This protein binds this small molecule.
Small molecule (SMILES): c1ccc(-c2cncc(N3CCCNCC3)c2)cc1

Sequence of chain 1.A:
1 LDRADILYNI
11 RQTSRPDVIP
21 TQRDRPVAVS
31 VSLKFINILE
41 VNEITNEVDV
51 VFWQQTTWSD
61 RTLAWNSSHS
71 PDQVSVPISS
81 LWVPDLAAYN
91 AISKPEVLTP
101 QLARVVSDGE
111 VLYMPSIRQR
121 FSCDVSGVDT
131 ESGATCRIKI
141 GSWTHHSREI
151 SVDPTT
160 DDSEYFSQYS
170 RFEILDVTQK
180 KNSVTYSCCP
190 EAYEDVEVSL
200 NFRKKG

Sequence of chain 1.E:
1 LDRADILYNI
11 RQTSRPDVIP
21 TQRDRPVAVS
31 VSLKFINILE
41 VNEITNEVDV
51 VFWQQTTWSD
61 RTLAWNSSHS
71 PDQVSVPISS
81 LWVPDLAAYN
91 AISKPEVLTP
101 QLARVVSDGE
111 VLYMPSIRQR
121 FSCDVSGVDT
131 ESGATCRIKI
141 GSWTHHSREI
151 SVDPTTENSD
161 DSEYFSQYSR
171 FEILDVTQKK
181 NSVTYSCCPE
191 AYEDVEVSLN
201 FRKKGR

Binding-site contacts:
Ligand atom N3 contacts residue MET114 of chain 1.A at 3.8 Å.
Ligand atom C15 contacts residue TRP143 of chain 1.E at 3.6 Å (hydrophobic).
Ligand atom C7 contacts residue MET114 of chain 1.A at 3.8 Å (hydrophobic).
Ligand atom C16 contacts residue TRP143 of chain 1.E at 3.2 Å (hydrophobic).
Ligand atom N2 contacts residue TYR89 of chain 1.E at 2.6 Å (h-bond).
Ligand atom C2 contacts residue CYS188 of chain 1.E at 3.7 Å (hydrophobic).
Ligand atom C12 contacts residue MET114 of chain 1.A at 3.7 Å (hydrophobic).
Ligand atom C16 contacts residue MET114 of chain 1.A at 3.6 Å (hydrophobic).
Ligand atom C14 contacts residue TYR192 of chain 1.E at 3.5 Å (hydrophobic).
Ligand atom C11 contacts residue TRP143 of chain 1.E at 3.4 Å (hydrophobic).
Ligand atom C7 contacts residue TRP143 of chain 1.E at 3.5 Å (hydrophobic).
Ligand atom C14 contacts residue TRP143 of chain 1.E at 3.7 Å (hydrophobic).
Ligand atom C15 contacts residue TYR89 of chain 1.E at 3.5 Å (hydrophobic).
Ligand atom N3 contacts residue THR144 of chain 1.E at 3.9 Å.
Ligand atom C2 contacts residue ARG104 of chain 1.A at 3.8 Å.
Ligand atom C10 contacts residue CYS188 of chain 1.E at 3.7 Å (hydrophobic).
Ligand atom C6 contacts residue ARG104 of chain 1.A at 3.5 Å.
Ligand atom C11 contacts residue MET114 of chain 1.A at 3.7 Å (hydrophobic).
Ligand atom C4 contacts residue GLN73 of chain 1.A at 3.2 Å.
Ligand atom C14 contacts residue TYR89 of chain 1.E at 3.1 Å (hydrophobic).
Ligand atom C3 contacts residue ARG104 of chain 1.A at 3.6 Å.
Ligand atom C6 contacts residue LEU112 of chain 1.A at 3.6 Å (hydrophobic).
Ligand atom C4 contacts residue ARG104 of chain 1.A at 3.5 Å.
Ligand atom C3 contacts residue GLN73 of chain 1.A at 3.4 Å.
Ligand atom C14 contacts residue TYR185 of chain 1.E at 3.5 Å (hydrophobic).
Ligand atom N2 contacts residue SER142 of chain 1.E at 3.8 Å.
Ligand atom C2 contacts residue TYR192 of chain 1.E at 3.0 Å (hydrophobic).
Ligand atom N1 contacts residue TRP143 of chain 1.E at 3.3 Å (h-bond).
Ligand atom C5 contacts residue ARG104 of chain 1.A at 3.6 Å.
Ligand atom C1 contacts residue ARG104 of chain 1.A at 3.8 Å.
Ligand atom C13 contacts residue TRP143 of chain 1.E at 3.7 Å (hydrophobic).
Ligand atom N2 contacts residue TRP143 of chain 1.E at 3.0 Å (h-bond).
Ligand atom N1 contacts residue MET114 of chain 1.A at 3.4 Å.
Ligand atom C5 contacts residue LEU112 of chain 1.A at 3.6 Å (hydrophobic).
Ligand atom C13 contacts residue TYR192 of chain 1.E at 3.4 Å (hydrophobic).
Ligand atom C3 contacts residue TYR192 of chain 1.E at 3.3 Å (hydrophobic).
Ligand atom C1 contacts residue CYS188 of chain 1.E at 3.8 Å (hydrophobic).
Ligand atom C8 contacts residue LEU112 of chain 1.A at 4.0 Å (hydrophobic).
Ligand atom C13 contacts residue TYR185 of chain 1.E at 3.9 Å (hydrophobic).
Ligand atom C12 contacts residue CYS187 of chain 1.E at 3.9 Å (hydrophobic).